Binding-site contacts:
Ligand atom O5 contacts residue THR220 of chain 1.B at 3.7 Å.
Ligand atom C1 contacts residue THR220 of chain 1.B at 4.2 Å.
Ligand atom C5 contacts residue ASN218 of chain 1.B at 3.7 Å.
Ligand atom C5 contacts residue THR220 of chain 1.B at 3.8 Å.
Ligand atom C6 contacts residue THR220 of chain 1.B at 3.9 Å.
Ligand atom C8 contacts residue GLU449 of chain 1.C at 4.5 Å.
Ligand atom C7 contacts residue ASN218 of chain 1.B at 3.6 Å.
Ligand atom C2 contacts residue ASN218 of chain 1.B at 2.5 Å.
Ligand atom C3 contacts residue ASN218 of chain 1.B at 3.8 Å.
Ligand atom O7 contacts residue ASN218 of chain 1.B at 4.0 Å.
Ligand atom N2 contacts residue ASN218 of chain 1.B at 2.9 Å (h-bond).
Ligand atom C1 contacts residue ASN218 of chain 1.B at 1.4 Å.
Ligand atom O5 contacts residue ASN218 of chain 1.B at 2.4 Å (h-bond).
Ligand atom C4 contacts residue ASN218 of chain 1.B at 4.2 Å.
Ligand atom O6 contacts residue THR220 of chain 1.B at 4.1 Å.

Sequence of chain 1.B:
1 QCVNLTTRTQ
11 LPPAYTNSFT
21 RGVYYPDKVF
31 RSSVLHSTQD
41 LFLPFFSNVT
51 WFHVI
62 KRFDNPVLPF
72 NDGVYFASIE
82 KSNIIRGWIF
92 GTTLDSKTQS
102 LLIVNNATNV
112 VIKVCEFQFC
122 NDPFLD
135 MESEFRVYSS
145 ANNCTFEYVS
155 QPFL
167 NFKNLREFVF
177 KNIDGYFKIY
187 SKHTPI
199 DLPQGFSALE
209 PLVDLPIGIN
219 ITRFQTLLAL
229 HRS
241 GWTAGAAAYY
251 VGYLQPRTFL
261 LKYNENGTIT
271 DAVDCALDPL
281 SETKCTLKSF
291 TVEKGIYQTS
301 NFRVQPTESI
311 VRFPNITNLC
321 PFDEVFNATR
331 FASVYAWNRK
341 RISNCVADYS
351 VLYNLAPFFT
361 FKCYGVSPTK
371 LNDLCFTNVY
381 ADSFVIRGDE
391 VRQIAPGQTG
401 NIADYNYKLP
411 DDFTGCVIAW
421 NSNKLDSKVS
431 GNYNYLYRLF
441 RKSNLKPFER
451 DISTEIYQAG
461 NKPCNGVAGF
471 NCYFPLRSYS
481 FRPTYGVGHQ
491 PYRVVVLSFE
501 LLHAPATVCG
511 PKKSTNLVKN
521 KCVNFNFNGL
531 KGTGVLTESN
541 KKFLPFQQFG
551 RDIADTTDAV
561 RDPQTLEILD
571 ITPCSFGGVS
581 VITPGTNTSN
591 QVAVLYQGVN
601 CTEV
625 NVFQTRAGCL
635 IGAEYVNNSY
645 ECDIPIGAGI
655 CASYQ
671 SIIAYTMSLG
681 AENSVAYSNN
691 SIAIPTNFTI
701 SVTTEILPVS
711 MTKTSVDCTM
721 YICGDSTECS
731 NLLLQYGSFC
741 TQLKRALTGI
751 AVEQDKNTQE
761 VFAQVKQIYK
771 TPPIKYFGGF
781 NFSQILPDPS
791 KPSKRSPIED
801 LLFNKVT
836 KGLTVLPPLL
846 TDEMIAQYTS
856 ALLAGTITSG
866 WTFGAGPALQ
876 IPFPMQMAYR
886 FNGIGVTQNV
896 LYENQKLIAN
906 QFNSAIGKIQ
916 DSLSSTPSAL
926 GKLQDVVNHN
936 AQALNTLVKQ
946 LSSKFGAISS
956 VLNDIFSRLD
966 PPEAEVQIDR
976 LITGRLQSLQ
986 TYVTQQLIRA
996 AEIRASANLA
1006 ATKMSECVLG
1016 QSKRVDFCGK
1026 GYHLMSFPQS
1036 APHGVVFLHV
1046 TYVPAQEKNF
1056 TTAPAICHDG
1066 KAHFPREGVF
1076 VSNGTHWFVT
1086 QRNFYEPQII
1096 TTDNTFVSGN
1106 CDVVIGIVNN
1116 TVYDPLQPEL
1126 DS

Sequence of chain 1.C:
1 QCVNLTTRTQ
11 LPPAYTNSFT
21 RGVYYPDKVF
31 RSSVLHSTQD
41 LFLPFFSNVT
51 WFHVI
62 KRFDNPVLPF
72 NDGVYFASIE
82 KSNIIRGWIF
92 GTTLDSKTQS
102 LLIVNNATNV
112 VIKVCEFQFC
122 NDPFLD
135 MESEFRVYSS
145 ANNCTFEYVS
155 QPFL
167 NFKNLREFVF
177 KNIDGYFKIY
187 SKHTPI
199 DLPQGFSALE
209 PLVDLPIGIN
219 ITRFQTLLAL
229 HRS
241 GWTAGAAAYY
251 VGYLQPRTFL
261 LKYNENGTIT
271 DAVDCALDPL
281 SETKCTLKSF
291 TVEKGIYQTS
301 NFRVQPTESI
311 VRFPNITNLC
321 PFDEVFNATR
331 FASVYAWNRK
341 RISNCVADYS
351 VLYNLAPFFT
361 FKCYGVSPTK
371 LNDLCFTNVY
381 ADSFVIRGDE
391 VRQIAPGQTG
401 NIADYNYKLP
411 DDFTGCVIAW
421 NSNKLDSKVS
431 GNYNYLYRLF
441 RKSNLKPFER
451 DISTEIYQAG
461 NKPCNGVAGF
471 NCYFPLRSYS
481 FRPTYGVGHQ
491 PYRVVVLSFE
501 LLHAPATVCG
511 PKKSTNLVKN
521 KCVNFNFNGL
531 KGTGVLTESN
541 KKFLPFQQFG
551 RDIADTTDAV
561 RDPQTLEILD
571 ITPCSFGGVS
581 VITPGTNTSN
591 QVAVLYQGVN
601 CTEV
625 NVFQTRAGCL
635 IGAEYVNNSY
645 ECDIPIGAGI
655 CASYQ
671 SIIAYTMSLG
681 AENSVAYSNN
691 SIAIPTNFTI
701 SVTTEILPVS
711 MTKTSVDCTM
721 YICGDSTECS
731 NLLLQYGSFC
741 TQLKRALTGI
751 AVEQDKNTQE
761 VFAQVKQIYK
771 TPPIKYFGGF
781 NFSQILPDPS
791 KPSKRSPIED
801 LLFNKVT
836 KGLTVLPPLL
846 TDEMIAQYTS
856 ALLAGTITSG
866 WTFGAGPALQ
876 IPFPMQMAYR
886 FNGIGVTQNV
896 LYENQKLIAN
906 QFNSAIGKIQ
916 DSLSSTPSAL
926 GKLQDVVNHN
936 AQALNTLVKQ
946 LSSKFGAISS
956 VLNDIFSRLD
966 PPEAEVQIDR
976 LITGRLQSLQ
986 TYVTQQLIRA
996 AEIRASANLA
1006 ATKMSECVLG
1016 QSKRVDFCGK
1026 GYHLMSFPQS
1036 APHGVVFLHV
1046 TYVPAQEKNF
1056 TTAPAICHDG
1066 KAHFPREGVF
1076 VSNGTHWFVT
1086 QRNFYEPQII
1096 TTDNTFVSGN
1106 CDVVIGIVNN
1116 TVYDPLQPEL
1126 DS

A small-molecule ligand and the protein it binds are described below.
Small molecule (SMILES): CC(=O)N[C@@H]1[C@@H](O)[C@H](O)[C@@H](CO)O[C@H]1O